Sequence of chain 1.A:
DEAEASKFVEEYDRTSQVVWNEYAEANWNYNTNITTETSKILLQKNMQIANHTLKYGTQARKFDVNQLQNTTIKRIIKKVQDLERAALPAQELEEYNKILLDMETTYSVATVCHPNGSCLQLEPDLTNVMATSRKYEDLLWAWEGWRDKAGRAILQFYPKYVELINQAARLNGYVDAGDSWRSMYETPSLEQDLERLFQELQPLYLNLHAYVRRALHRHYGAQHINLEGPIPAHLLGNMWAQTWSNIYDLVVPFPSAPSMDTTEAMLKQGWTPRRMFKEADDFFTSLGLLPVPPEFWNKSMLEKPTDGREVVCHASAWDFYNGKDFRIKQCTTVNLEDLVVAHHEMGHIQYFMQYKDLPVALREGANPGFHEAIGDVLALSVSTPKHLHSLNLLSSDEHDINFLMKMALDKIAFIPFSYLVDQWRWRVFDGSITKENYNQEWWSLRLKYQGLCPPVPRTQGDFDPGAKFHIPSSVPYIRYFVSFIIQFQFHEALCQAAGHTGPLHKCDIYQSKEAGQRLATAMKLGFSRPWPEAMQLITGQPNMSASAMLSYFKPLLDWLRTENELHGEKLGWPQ

The protein below binds the small molecule below.
Small molecule (SMILES): NCCCC[C@H](N[C@@H](CCc1ccccc1)C(=O)O)C(=O)N1CCC[C@H]1C(=O)O

Binding-site contacts:
Ligand atom O1 contacts residue HIS317 of chain 1.A at 2.8 Å (h-bond).
Ligand atom C5 contacts residue TYR487 of chain 1.A at 3.7 Å (hydrophobic).
Ligand atom C4 contacts residue TYR487 of chain 1.A at 3.7 Å (hydrophobic).
Ligand atom O3 contacts residue ZN1 of chain 1.C at 2.1 Å.
Ligand atom C9 contacts residue TYR484 of chain 1.A at 3.5 Å (hydrophobic).
Ligand atom O4 contacts residue LYS475 of chain 1.A at 2.9 Å (salt-bridge).
Ligand atom O3 contacts residue HIS351 of chain 1.A at 3.7 Å.
Ligand atom O3 contacts residue TYR487 of chain 1.A at 2.8 Å (h-bond).
Ligand atom C8 contacts residue GLY1 of chain 1.B at 3.7 Å.
Ligand atom C17 contacts residue PHE476 of chain 1.A at 3.7 Å (hydrophobic).
Ligand atom N1 contacts residue GLU348 of chain 1.A at 3.4 Å (salt-bridge).
Ligand atom C3 contacts residue GLU348 of chain 1.A at 3.6 Å.
Ligand atom O3 contacts residue HIS347 of chain 1.A at 3.6 Å (h-bond).
Ligand atom C14 contacts residue ALA318 of chain 1.A at 3.4 Å (hydrophobic).
Ligand atom C15 contacts residue TYR487 of chain 1.A at 3.7 Å (hydrophobic).
Ligand atom O2 contacts residue HIS347 of chain 1.A at 3.5 Å (h-bond).
Ligand atom N1 contacts residue HIS317 of chain 1.A at 3.2 Å (h-bond).
Ligand atom C4 contacts residue HIS317 of chain 1.A at 3.6 Å.
Ligand atom C3 contacts residue HIS347 of chain 1.A at 3.8 Å.
Ligand atom O3 contacts residue GLU375 of chain 1.A at 3.1 Å (salt-bridge).
Ligand atom O2 contacts residue ZN1 of chain 1.C at 2.6 Å.
Ligand atom O4 contacts residue TYR484 of chain 1.A at 2.6 Å (h-bond).
Ligand atom C9 contacts residue GLN245 of chain 1.A at 3.4 Å.
Ligand atom O1 contacts residue HIS477 of chain 1.A at 3.1 Å.
Ligand atom C2 contacts residue GLU348 of chain 1.A at 3.5 Å.
Ligand atom O4 contacts residue GLN245 of chain 1.A at 3.2 Å (h-bond).
Ligand atom C11 contacts residue HIS317 of chain 1.A at 3.5 Å.
Ligand atom O4 contacts residue HIS477 of chain 1.A at 3.4 Å.
Ligand atom O2 contacts residue GLU348 of chain 1.A at 2.7 Å (salt-bridge).
Ligand atom C4 contacts residue ALA318 of chain 1.A at 3.4 Å (hydrophobic).
Ligand atom C3 contacts residue ZN1 of chain 1.C at 2.7 Å.
Ligand atom C6 contacts residue TYR487 of chain 1.A at 3.6 Å (hydrophobic).
Ligand atom C6 contacts residue PHE421 of chain 1.A at 3.7 Å (hydrophobic).
Ligand atom N3 contacts residue GLU126 of chain 1.A at 3.5 Å (salt-bridge).
Ligand atom N1 contacts residue ALA318 of chain 1.A at 2.9 Å (h-bond).
Ligand atom C3 contacts residue TYR487 of chain 1.A at 3.6 Å (hydrophobic).
Ligand atom O2 contacts residue HIS351 of chain 1.A at 3.3 Å (h-bond).
Ligand atom C1 contacts residue HIS317 of chain 1.A at 3.7 Å.
Ligand atom O5 contacts residue GLN245 of chain 1.A at 3.3 Å (h-bond).
Ligand atom C10 contacts residue GLU348 of chain 1.A at 3.6 Å.